A protein and the small-molecule ligand that binds it are described below.
Small molecule (SMILES): Cn1cc(-n2cnc3c(NCc4nc5ccccc5[nH]4)nc(N4CCOCC4)nc32)cn1

Sequence of chain 1.H:
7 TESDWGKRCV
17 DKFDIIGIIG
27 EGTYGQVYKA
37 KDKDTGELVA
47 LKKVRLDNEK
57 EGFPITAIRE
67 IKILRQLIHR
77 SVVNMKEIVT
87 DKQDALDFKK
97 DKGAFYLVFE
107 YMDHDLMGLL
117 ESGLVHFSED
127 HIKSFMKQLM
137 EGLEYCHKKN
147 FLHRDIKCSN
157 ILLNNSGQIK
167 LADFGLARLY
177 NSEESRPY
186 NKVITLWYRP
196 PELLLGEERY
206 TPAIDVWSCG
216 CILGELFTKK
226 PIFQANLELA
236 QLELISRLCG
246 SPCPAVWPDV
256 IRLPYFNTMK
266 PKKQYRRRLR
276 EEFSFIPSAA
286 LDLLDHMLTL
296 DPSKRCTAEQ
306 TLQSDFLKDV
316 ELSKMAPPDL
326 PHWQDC

Binding-site contacts:
Ligand atom C15 contacts residue LEU158 of chain 1.H at 3.7 Å (hydrophobic).
Ligand atom C7 contacts residue HIS110 of chain 1.H at 3.7 Å.
Ligand atom C8 contacts residue ARG628 of chain 1.G at 3.8 Å.
Ligand atom C17 contacts residue GLU27 of chain 1.H at 3.6 Å.
Ligand atom N5 contacts residue MET108 of chain 1.H at 3.2 Å (h-bond).
Ligand atom N6 contacts residue ARG628 of chain 1.G at 3.3 Å (salt-bridge).
Ligand atom C20 contacts residue ILE25 of chain 1.H at 3.6 Å (hydrophobic).
Ligand atom C6 contacts residue ILE25 of chain 1.H at 3.6 Å (hydrophobic).
Ligand atom N4 contacts residue MET108 of chain 1.H at 3.2 Å (h-bond).
Ligand atom C20 contacts residue LEU158 of chain 1.H at 3.5 Å (hydrophobic).
Ligand atom C19 contacts residue ASP111 of chain 1.H at 3.6 Å.
Ligand atom C19 contacts residue SER155 of chain 1.H at 3.6 Å.
Ligand atom C1 contacts residue ALA168 of chain 1.H at 3.7 Å (hydrophobic).
Ligand atom C3 contacts residue LEU158 of chain 1.H at 3.5 Å (hydrophobic).
Ligand atom C9 contacts residue TYR107 of chain 1.H at 3.4 Å (hydrophobic).
Ligand atom C14 contacts residue ASN607 of chain 1.G at 3.4 Å.
Ligand atom C1 contacts residue VAL79 of chain 1.H at 3.6 Å (hydrophobic).
Ligand atom C8 contacts residue TYR107 of chain 1.H at 3.6 Å (hydrophobic).
Ligand atom N8 contacts residue LEU158 of chain 1.H at 3.8 Å.
Ligand atom C7 contacts residue MET108 of chain 1.H at 3.7 Å (hydrophobic).
Ligand atom C1 contacts residue PHE105 of chain 1.H at 3.1 Å (hydrophobic).
Ligand atom N2 contacts residue ALA168 of chain 1.H at 3.6 Å.
Ligand atom C13 contacts residue ARG628 of chain 1.G at 3.6 Å.
Ligand atom N6 contacts residue TYR107 of chain 1.H at 3.0 Å (h-bond).
Ligand atom C4 contacts residue MET108 of chain 1.H at 3.7 Å (hydrophobic).
Ligand atom C4 contacts residue GLU106 of chain 1.H at 3.7 Å.
Ligand atom O1 contacts residue GLY26 of chain 1.H at 3.7 Å.
Ligand atom C14 contacts residue ARG628 of chain 1.G at 3.4 Å.
Ligand atom N3 contacts residue LEU158 of chain 1.H at 3.2 Å.
Ligand atom C4 contacts residue LEU158 of chain 1.H at 3.4 Å (hydrophobic).
Ligand atom N10 contacts residue LEU158 of chain 1.H at 3.6 Å.
Ligand atom N6 contacts residue ASP109 of chain 1.H at 3.4 Å (salt-bridge).
Ligand atom C5 contacts residue ILE25 of chain 1.H at 3.5 Å (hydrophobic).
Ligand atom C5 contacts residue LEU158 of chain 1.H at 3.7 Å (hydrophobic).
Ligand atom C11 contacts residue ILE25 of chain 1.H at 3.8 Å (hydrophobic).
Ligand atom C13 contacts residue ASN607 of chain 1.G at 3.3 Å.
Ligand atom C9 contacts residue ARG628 of chain 1.G at 3.5 Å.
Ligand atom C6 contacts residue LEU158 of chain 1.H at 3.7 Å (hydrophobic).
Ligand atom C12 contacts residue ARG647 of chain 1.G at 3.6 Å.
Ligand atom C4 contacts residue ALA46 of chain 1.H at 3.6 Å (hydrophobic).

Sequence of chain 1.G:
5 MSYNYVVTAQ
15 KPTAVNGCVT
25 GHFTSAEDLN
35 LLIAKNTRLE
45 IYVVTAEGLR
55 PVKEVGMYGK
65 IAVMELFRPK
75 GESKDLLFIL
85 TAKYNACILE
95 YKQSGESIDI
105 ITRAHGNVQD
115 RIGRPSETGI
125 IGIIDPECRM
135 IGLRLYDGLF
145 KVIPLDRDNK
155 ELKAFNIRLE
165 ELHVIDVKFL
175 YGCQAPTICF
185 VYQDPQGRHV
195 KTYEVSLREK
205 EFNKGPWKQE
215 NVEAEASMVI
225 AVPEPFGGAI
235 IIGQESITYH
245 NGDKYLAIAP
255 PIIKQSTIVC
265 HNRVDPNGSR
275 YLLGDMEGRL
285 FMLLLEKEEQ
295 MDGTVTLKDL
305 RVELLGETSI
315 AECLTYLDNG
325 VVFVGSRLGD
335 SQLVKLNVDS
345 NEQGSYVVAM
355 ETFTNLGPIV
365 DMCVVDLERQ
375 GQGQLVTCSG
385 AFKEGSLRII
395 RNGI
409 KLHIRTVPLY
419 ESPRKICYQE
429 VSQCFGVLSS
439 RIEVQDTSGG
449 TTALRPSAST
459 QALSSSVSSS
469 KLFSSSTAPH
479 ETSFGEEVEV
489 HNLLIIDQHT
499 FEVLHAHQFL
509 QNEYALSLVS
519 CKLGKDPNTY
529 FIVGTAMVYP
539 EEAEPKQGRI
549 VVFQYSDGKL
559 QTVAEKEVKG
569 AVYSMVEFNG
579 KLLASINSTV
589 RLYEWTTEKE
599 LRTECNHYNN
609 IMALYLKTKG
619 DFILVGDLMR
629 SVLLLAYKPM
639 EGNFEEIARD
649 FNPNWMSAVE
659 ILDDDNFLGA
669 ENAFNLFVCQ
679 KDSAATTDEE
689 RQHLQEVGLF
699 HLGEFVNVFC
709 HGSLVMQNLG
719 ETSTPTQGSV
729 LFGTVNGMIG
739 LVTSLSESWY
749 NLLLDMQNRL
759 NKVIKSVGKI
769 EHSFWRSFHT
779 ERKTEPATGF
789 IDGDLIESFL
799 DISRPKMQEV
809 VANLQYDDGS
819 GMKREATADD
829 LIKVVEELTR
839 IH